A protein and the small-molecule ligand that binds it are described below.
Small molecule (SMILES): CCOc1ccc(CC(=O)O)cc1

Sequence of chain 1.A:
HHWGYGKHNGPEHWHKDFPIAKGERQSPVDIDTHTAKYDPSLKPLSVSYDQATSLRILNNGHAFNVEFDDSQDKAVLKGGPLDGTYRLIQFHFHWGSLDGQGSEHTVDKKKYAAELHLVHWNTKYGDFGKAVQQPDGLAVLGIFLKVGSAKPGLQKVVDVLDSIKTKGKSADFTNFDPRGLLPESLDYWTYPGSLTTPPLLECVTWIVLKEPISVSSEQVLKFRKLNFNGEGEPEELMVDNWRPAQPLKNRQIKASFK

Binding-site contacts:
Ligand atom O3 contacts residue THR198 of chain 1.A at 3.2 Å (h-bond).
Ligand atom C2 contacts residue THR199 of chain 1.A at 4.1 Å.
Ligand atom C2 contacts residue THR198 of chain 1.A at 3.3 Å.
Ligand atom C2 contacts residue ZN1 of chain 1.B at 2.5 Å.
Ligand atom C2 contacts residue HIS94 of chain 1.A at 3.2 Å.
Ligand atom C11 contacts residue ILE91 of chain 1.A at 3.9 Å (hydrophobic).
Ligand atom C5 contacts residue GOL1 of chain 1.C at 4.2 Å.
Ligand atom O1 contacts residue THR199 of chain 1.A at 3.5 Å.
Ligand atom C6 contacts residue GOL1 of chain 1.C at 3.9 Å.
Ligand atom O1 contacts residue ZN1 of chain 1.B at 2.6 Å.
Ligand atom C11 contacts residue GLN92 of chain 1.A at 3.8 Å.
Ligand atom C8 contacts residue GOL1 of chain 1.C at 3.9 Å.
Ligand atom O9 contacts residue VAL121 of chain 1.A at 3.6 Å.
Ligand atom C4 contacts residue THR199 of chain 1.A at 3.4 Å.
Ligand atom C6 contacts residue HIS94 of chain 1.A at 3.9 Å.
Ligand atom C7 contacts residue HIS94 of chain 1.A at 4.2 Å.
Ligand atom C12 contacts residue GOL1 of chain 1.C at 4.2 Å.
Ligand atom C7 contacts residue GLN92 of chain 1.A at 4.0 Å.
Ligand atom O1 contacts residue HIS96 of chain 1.A at 3.1 Å.
Ligand atom C7 contacts residue GOL1 of chain 1.C at 3.7 Å.
Ligand atom C5 contacts residue HIS94 of chain 1.A at 4.0 Å.
Ligand atom O1 contacts residue THR198 of chain 1.A at 3.6 Å (h-bond).
Ligand atom O3 contacts residue ZN1 of chain 1.B at 1.9 Å.
Ligand atom O9 contacts residue GLN92 of chain 1.A at 3.9 Å.
Ligand atom O9 contacts residue PHE130 of chain 1.A at 3.5 Å.
Ligand atom C4 contacts residue THR198 of chain 1.A at 4.0 Å.
Ligand atom C12 contacts residue VAL121 of chain 1.A at 3.7 Å (hydrophobic).
Ligand atom C4 contacts residue ZN1 of chain 1.B at 4.0 Å.
Ligand atom O3 contacts residue HIS96 of chain 1.A at 3.6 Å.
Ligand atom C10 contacts residue PHE130 of chain 1.A at 3.9 Å (hydrophobic).
Ligand atom O3 contacts residue HIS119 of chain 1.A at 3.2 Å (h-bond).
Ligand atom C13 contacts residue LEU197 of chain 1.A at 3.9 Å (hydrophobic).
Ligand atom O1 contacts residue HIS94 of chain 1.A at 3.1 Å (h-bond).
Ligand atom C2 contacts residue HIS96 of chain 1.A at 3.8 Å.
Ligand atom C5 contacts residue THR199 of chain 1.A at 4.3 Å.
Ligand atom C10 contacts residue GLN92 of chain 1.A at 3.7 Å.
Ligand atom C11 contacts residue PHE130 of chain 1.A at 3.6 Å (hydrophobic).
Ligand atom O3 contacts residue HIS94 of chain 1.A at 3.0 Å (h-bond).
Ligand atom C2 contacts residue HIS119 of chain 1.A at 4.2 Å.
Ligand atom C8 contacts residue VAL121 of chain 1.A at 4.0 Å (hydrophobic).